Binding-site contacts:
Ligand atom N1 contacts residue GLY427 of chain 9.A at 2.7 Å (h-bond).
Ligand atom N6 contacts residue VAL202 of chain 9.A at 4.0 Å.
Ligand atom N7 contacts residue SER420 of chain 9.A at 3.9 Å.
Ligand atom O2P contacts residue HIS416 of chain 9.A at 2.8 Å (h-bond).
Ligand atom N6 contacts residue PHE426 of chain 9.A at 3.8 Å.
Ligand atom C2 contacts residue VAL202 of chain 9.A at 4.3 Å (hydrophobic).
Ligand atom N6 contacts residue GLY427 of chain 9.A at 2.8 Å (h-bond).
Ligand atom N3 contacts residue PRO419 of chain 9.A at 4.3 Å.
Ligand atom N9 contacts residue HIS418 of chain 9.A at 4.3 Å.
Ligand atom C6 contacts residue PRO419 of chain 9.A at 3.2 Å (hydrophobic).
Ligand atom N6 contacts residue GLY425 of chain 9.A at 4.1 Å.
Ligand atom O4' contacts residue HIS418 of chain 9.A at 4.1 Å.
Ligand atom N9 contacts residue PRO203 of chain 9.A at 4.2 Å.
Ligand atom C5 contacts residue SER420 of chain 9.A at 4.3 Å.
Ligand atom C5 contacts residue PRO203 of chain 9.A at 4.3 Å (hydrophobic).
Ligand atom C4 contacts residue PRO419 of chain 9.A at 4.2 Å (hydrophobic).
Ligand atom C6 contacts residue VAL202 of chain 9.A at 3.9 Å (hydrophobic).
Ligand atom C6 contacts residue PRO203 of chain 9.A at 4.4 Å (hydrophobic).
Ligand atom P contacts residue HIS416 of chain 9.A at 4.0 Å.
Ligand atom C2 contacts residue PRO419 of chain 9.A at 4.0 Å (hydrophobic).
Ligand atom O1P contacts residue HIS416 of chain 9.A at 4.2 Å.
Ligand atom C2' contacts residue PRO203 of chain 9.A at 4.0 Å (hydrophobic).
Ligand atom O2P contacts residue PRO419 of chain 9.A at 4.2 Å.
Ligand atom N6 contacts residue SER420 of chain 9.A at 4.0 Å.
Ligand atom O4' contacts residue PRO419 of chain 9.A at 4.3 Å.
Ligand atom C6 contacts residue GLY427 of chain 9.A at 3.7 Å.
Ligand atom C8 contacts residue PRO203 of chain 9.A at 4.4 Å (hydrophobic).
Ligand atom N7 contacts residue PRO419 of chain 9.A at 4.3 Å.
Ligand atom C1' contacts residue HIS418 of chain 9.A at 4.1 Å.
Ligand atom C5 contacts residue PRO419 of chain 9.A at 3.7 Å (hydrophobic).
Ligand atom C6 contacts residue SER420 of chain 9.A at 4.3 Å.
Ligand atom N3 contacts residue PRO203 of chain 9.A at 4.4 Å.
Ligand atom N7 contacts residue HIS418 of chain 9.A at 4.4 Å.
Ligand atom N1 contacts residue VAL202 of chain 9.A at 3.7 Å.
Ligand atom C2 contacts residue GLY427 of chain 9.A at 3.4 Å.
Ligand atom O5' contacts residue PRO419 of chain 9.A at 3.9 Å.
Ligand atom C8 contacts residue HIS418 of chain 9.A at 3.7 Å.
Ligand atom N6 contacts residue PRO419 of chain 9.A at 3.4 Å (h-bond).
Ligand atom N1 contacts residue PRO419 of chain 9.A at 3.5 Å (h-bond).
Ligand atom C4 contacts residue PRO203 of chain 9.A at 4.2 Å (hydrophobic).

A small-molecule ligand and the protein it binds are described below.
Small molecule (SMILES): Nc1ncnc2c1ncn2[C@H]1C[C@H](O)[C@@H](COP(=O)(O)O)O1

Sequence of chain 9.A:
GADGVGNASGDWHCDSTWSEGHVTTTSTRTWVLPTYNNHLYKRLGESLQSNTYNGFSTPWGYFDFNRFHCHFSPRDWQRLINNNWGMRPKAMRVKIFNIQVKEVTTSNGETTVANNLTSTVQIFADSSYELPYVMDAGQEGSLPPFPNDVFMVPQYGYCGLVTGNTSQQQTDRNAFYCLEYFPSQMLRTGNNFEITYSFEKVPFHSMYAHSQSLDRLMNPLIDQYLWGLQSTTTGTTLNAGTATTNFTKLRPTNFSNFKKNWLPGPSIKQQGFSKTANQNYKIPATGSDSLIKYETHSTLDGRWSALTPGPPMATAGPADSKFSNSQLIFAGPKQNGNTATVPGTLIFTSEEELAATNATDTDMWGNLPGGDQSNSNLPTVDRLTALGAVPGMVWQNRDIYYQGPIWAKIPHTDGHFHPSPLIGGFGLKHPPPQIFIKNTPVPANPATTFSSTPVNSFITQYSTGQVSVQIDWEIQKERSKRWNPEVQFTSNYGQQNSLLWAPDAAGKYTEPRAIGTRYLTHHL